Binding-site contacts:
Ligand atom O7 contacts residue ASN259 of chain 6.F at 2.9 Å (h-bond).
Ligand atom O7 contacts residue LYS181 of chain 6.E at 3.9 Å.
Ligand atom C5 contacts residue ASN259 of chain 6.F at 3.7 Å.
Ligand atom O5 contacts residue THR116 of chain 6.E at 4.0 Å.
Ligand atom N2 contacts residue ASN259 of chain 6.F at 2.9 Å (h-bond).
Ligand atom C7 contacts residue ASN259 of chain 6.F at 3.1 Å.
Ligand atom C8 contacts residue LYS181 of chain 6.E at 4.1 Å.
Ligand atom O6 contacts residue THR116 of chain 6.E at 3.5 Å.
Ligand atom C2 contacts residue ASN259 of chain 6.F at 2.4 Å.
Ligand atom O6 contacts residue LYS115 of chain 6.E at 4.4 Å.
Ligand atom O5 contacts residue ASN259 of chain 6.F at 2.4 Å (h-bond).
Ligand atom C4 contacts residue ASN259 of chain 6.F at 4.2 Å.
Ligand atom C8 contacts residue ASN259 of chain 6.F at 4.4 Å.
Ligand atom C1 contacts residue ASN259 of chain 6.F at 1.4 Å.
Ligand atom C3 contacts residue ASN259 of chain 6.F at 3.8 Å.

Sequence of chain 6.F:
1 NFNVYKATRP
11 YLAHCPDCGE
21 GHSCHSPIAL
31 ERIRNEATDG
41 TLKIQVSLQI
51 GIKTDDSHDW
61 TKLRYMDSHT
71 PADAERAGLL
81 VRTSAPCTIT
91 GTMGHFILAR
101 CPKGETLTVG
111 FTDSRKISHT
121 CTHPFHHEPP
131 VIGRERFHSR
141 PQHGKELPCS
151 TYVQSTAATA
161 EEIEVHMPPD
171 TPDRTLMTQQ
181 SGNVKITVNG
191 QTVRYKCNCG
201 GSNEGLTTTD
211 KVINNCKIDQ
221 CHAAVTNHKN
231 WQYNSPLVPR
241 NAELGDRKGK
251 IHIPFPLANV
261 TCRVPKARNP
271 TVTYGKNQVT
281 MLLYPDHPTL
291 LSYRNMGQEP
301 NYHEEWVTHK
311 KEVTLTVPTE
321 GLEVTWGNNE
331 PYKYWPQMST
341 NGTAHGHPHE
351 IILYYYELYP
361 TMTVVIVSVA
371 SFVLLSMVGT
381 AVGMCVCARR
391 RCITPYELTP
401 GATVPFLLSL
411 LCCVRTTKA

Sequence of chain 6.E:
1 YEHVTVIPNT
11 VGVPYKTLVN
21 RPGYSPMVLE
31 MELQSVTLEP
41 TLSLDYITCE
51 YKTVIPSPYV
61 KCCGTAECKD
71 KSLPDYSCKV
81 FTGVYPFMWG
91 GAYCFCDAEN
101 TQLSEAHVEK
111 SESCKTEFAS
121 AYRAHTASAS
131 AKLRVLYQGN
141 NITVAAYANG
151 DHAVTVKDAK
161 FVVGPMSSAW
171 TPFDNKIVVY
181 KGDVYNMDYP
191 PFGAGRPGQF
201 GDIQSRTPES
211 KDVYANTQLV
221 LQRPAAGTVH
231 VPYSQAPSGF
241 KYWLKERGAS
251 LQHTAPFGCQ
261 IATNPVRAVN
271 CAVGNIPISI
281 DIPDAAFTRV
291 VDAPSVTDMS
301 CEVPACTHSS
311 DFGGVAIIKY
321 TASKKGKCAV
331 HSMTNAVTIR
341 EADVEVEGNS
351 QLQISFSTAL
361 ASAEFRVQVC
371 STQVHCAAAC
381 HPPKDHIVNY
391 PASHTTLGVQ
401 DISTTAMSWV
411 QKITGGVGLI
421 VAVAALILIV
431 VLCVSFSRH

This protein binds this small molecule.
Small molecule (SMILES): CC(=O)N[C@@H]1[C@@H](O)[C@H](O)[C@@H](CO)O[C@H]1O